Binding-site contacts:
Ligand atom C2 contacts residue ASN279 of chain 1.A at 3.8 Å.
Ligand atom PG contacts residue MG1 of chain 1.F at 3.2 Å.
Ligand atom PA contacts residue NA1 of chain 1.G at 3.6 Å.
Ligand atom O2B contacts residue GLY179 of chain 1.A at 3.4 Å.
Ligand atom C1' contacts residue ASN279 of chain 1.A at 3.7 Å.
Ligand atom O1G contacts residue MG1 of chain 1.F at 2.0 Å.
Ligand atom O2G contacts residue GLY189 of chain 1.A at 3.1 Å (h-bond).
Ligand atom N3 contacts residue TYR271 of chain 1.A at 3.4 Å.
Ligand atom O2B contacts residue MG1 of chain 1.F at 2.0 Å.
Ligand atom N2 contacts residue ASN279 of chain 1.A at 3.6 Å.
Ligand atom O1A contacts residue ASP190 of chain 1.A at 3.2 Å (salt-bridge).
Ligand atom O2B contacts residue SER180 of chain 1.A at 3.4 Å (h-bond).
Ligand atom O3G contacts residue SER188 of chain 1.A at 3.6 Å.
Ligand atom C1' contacts residue TYR271 of chain 1.A at 3.3 Å (hydrophobic).
Ligand atom O3' contacts residue GLY274 of chain 1.A at 3.2 Å.
Ligand atom O1A contacts residue ASP192 of chain 1.A at 2.9 Å (salt-bridge).
Ligand atom O3A contacts residue MG1 of chain 1.F at 3.5 Å.
Ligand atom C2' contacts residue GLY274 of chain 1.A at 3.4 Å.
Ligand atom O1A contacts residue NA1 of chain 1.G at 2.6 Å (h-bond).
Ligand atom O3' contacts residue ARG183 of chain 1.A at 3.4 Å (salt-bridge).
Ligand atom C4' contacts residue PHE272 of chain 1.A at 3.5 Å (hydrophobic).
Ligand atom C8 contacts residue ASP276 of chain 1.A at 3.7 Å.
Ligand atom N3 contacts residue ASN279 of chain 1.A at 3.0 Å (h-bond).
Ligand atom O1G contacts residue ASP190 of chain 1.A at 2.8 Å (salt-bridge).
Ligand atom O1A contacts residue MG1 of chain 1.F at 1.9 Å.
Ligand atom O3G contacts residue SER180 of chain 1.A at 2.7 Å (h-bond).
Ligand atom N7 contacts residue ASP276 of chain 1.A at 3.4 Å.
Ligand atom O1B contacts residue ARG183 of chain 1.A at 2.9 Å (salt-bridge).
Ligand atom N2 contacts residue ARG283 of chain 1.A at 3.2 Å (salt-bridge).
Ligand atom O3G contacts residue GLY189 of chain 1.A at 2.9 Å (h-bond).
Ligand atom C5 contacts residue ASP276 of chain 1.A at 3.6 Å.
Ligand atom O3' contacts residue THR273 of chain 1.A at 3.3 Å (h-bond).
Ligand atom O3G contacts residue MG1 of chain 1.F at 3.5 Å.
Ligand atom C2' contacts residue TYR271 of chain 1.A at 3.2 Å (hydrophobic).
Ligand atom O2B contacts residue ASP192 of chain 1.A at 2.8 Å (salt-bridge).
Ligand atom PB contacts residue MG1 of chain 1.F at 3.2 Å.
Ligand atom PA contacts residue MG1 of chain 1.F at 3.2 Å.
Ligand atom C5' contacts residue ASP192 of chain 1.A at 3.5 Å.
Ligand atom C2' contacts residue ASN279 of chain 1.A at 3.3 Å.
Ligand atom PG contacts residue GLY189 of chain 1.A at 3.5 Å.

Sequence of chain 1.A:
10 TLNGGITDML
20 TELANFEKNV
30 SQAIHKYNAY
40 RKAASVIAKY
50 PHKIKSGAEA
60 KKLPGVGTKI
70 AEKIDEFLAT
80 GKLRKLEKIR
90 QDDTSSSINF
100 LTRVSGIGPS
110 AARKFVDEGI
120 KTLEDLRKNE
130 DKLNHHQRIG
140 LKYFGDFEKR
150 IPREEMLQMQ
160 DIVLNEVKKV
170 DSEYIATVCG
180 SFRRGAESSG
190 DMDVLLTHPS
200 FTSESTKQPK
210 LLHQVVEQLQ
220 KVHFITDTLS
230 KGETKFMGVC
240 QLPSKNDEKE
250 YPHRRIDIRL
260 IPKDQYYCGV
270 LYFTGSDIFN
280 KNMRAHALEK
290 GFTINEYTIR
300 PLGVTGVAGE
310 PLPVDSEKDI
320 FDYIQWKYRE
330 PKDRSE

The small molecule below binds the protein below.
Small molecule (SMILES): Nc1nc2c(ncn2[C@H]2C[C@H](O)[C@@H](CO[P](=O)(O)O[P](=O)(O)[C@@H](Cl)P(=O)(O)O)O2)c(=O)[nH]1